Sequence of chain 2.A:
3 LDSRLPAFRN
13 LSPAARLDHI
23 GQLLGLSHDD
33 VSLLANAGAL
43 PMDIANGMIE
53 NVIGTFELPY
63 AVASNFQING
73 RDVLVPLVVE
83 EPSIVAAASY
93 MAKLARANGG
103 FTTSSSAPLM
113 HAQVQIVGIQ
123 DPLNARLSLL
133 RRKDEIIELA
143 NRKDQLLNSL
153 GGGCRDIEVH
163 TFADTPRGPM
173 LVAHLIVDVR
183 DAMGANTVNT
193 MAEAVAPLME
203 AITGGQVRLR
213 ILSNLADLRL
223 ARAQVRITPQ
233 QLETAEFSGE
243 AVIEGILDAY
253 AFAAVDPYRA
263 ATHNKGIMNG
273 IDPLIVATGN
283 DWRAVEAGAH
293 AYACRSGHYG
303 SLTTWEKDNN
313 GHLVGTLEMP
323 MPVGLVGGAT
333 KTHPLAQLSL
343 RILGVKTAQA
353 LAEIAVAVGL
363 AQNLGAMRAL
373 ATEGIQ

A protein and the small-molecule ligand that binds it are described below.
Small molecule (SMILES): C[C@@](O)(CCO)CC(=O)[O-]

Sequence of chain 2.B:
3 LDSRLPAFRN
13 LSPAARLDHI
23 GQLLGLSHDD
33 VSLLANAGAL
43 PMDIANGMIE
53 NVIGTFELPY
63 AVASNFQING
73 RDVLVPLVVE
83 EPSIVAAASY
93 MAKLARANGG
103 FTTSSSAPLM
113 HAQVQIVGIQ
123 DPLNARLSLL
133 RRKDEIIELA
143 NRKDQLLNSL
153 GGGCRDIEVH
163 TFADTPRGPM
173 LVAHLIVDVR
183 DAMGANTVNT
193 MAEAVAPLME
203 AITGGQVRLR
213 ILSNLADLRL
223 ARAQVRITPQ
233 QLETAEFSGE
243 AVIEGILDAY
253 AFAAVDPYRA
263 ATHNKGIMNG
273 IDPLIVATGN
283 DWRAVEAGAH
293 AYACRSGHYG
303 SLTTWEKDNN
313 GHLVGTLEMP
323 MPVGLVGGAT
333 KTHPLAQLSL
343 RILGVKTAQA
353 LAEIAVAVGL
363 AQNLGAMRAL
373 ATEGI

Binding-site contacts:
Ligand atom C6 contacts residue ILE213 of chain 2.A at 4.4 Å (hydrophobic).
Ligand atom O4 contacts residue ARG261 of chain 2.B at 2.7 Å (salt-bridge).
Ligand atom O4 contacts residue THR264 of chain 2.B at 3.5 Å.
Ligand atom O7 contacts residue LEU214 of chain 2.A at 4.4 Å.
Ligand atom C2 contacts residue GLY268 of chain 2.B at 4.3 Å.
Ligand atom O7 contacts residue THR264 of chain 2.B at 3.7 Å.
Ligand atom C5 contacts residue THR264 of chain 2.B at 3.6 Å.
Ligand atom O3 contacts residue LEU372 of chain 2.B at 4.1 Å.
Ligand atom C4 contacts residue THR264 of chain 2.B at 3.6 Å.
Ligand atom C5 contacts residue ARG261 of chain 2.B at 3.6 Å.
Ligand atom O3 contacts residue ALA368 of chain 2.B at 3.6 Å.
Ligand atom C8 contacts residue ASN271 of chain 2.B at 3.3 Å.
Ligand atom O3 contacts residue THR264 of chain 2.B at 3.8 Å.
Ligand atom C4 contacts residue GLY268 of chain 2.B at 3.7 Å.
Ligand atom C5 contacts residue ALA368 of chain 2.B at 4.0 Å (hydrophobic).
Ligand atom O3 contacts residue ARG261 of chain 2.B at 3.7 Å.
Ligand atom C2 contacts residue ASN271 of chain 2.B at 3.5 Å.
Ligand atom C8 contacts residue LYS267 of chain 2.B at 3.7 Å.
Ligand atom C5 contacts residue LEU372 of chain 2.B at 4.2 Å (hydrophobic).
Ligand atom O3 contacts residue HIS265 of chain 2.B at 3.9 Å.
Ligand atom C5 contacts residue HIS265 of chain 2.B at 4.5 Å.
Ligand atom O4 contacts residue LEU372 of chain 2.B at 3.7 Å.
Ligand atom C4 contacts residue ALA368 of chain 2.B at 4.1 Å (hydrophobic).
Ligand atom O8 contacts residue ASN271 of chain 2.B at 2.8 Å (h-bond).
Ligand atom C6 contacts residue ALA368 of chain 2.B at 4.3 Å (hydrophobic).
Ligand atom O8 contacts residue GLU83 of chain 2.B at 3.1 Å (salt-bridge).
Ligand atom O8 contacts residue LYS267 of chain 2.B at 2.5 Å (salt-bridge).
Ligand atom C8 contacts residue GLU83 of chain 2.B at 3.4 Å.
Ligand atom O7 contacts residue ILE213 of chain 2.A at 4.3 Å.
Ligand atom O4 contacts residue ILE213 of chain 2.A at 4.1 Å.